Sequence of chain 1.A:
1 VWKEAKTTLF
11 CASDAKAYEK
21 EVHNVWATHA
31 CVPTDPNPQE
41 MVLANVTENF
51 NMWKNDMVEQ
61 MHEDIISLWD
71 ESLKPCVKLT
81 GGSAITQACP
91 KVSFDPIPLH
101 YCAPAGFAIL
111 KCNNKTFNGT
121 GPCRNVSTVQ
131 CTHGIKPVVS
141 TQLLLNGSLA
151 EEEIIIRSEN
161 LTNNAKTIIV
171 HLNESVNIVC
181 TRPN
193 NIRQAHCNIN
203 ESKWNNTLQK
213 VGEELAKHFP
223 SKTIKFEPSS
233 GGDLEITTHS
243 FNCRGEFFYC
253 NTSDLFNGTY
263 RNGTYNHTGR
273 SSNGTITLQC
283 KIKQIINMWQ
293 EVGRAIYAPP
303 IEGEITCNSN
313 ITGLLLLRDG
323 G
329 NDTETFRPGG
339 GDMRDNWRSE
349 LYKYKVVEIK

The protein below binds the small molecule below.
Small molecule (SMILES): CC(=O)N[C@@H]1[C@@H](O)[C@H](O)[C@@H](CO)O[C@H]1O

Binding-site contacts:
Ligand atom C6 contacts residue ASN118 of chain 1.A at 4.5 Å.
Ligand atom C2 contacts residue ASN118 of chain 1.A at 2.3 Å.
Ligand atom O7 contacts residue ILE156 of chain 1.A at 3.6 Å (h-bond).
Ligand atom C4 contacts residue ASN118 of chain 1.A at 3.9 Å.
Ligand atom C1 contacts residue ASN118 of chain 1.A at 1.1 Å.
Ligand atom N2 contacts residue ASN118 of chain 1.A at 2.8 Å (h-bond).
Ligand atom C2 contacts residue THR120 of chain 1.A at 4.4 Å.
Ligand atom C8 contacts residue SER158 of chain 1.A at 4.1 Å.
Ligand atom O5 contacts residue THR120 of chain 1.A at 3.7 Å.
Ligand atom C8 contacts residue ASN118 of chain 1.A at 4.5 Å.
Ligand atom N2 contacts residue THR120 of chain 1.A at 4.0 Å.
Ligand atom C3 contacts residue ASN118 of chain 1.A at 3.5 Å.
Ligand atom C8 contacts residue LEU161 of chain 1.A at 3.5 Å (hydrophobic).
Ligand atom C4 contacts residue THR120 of chain 1.A at 4.3 Å.
Ligand atom C6 contacts residue PRO122 of chain 1.A at 4.5 Å (hydrophobic).
Ligand atom O6 contacts residue PRO122 of chain 1.A at 3.1 Å.
Ligand atom C5 contacts residue ASN118 of chain 1.A at 3.3 Å.
Ligand atom O6 contacts residue THR120 of chain 1.A at 4.0 Å.
Ligand atom C6 contacts residue THR120 of chain 1.A at 4.4 Å.
Ligand atom C3 contacts residue THR120 of chain 1.A at 4.3 Å.
Ligand atom C1 contacts residue THR120 of chain 1.A at 3.5 Å.
Ligand atom C7 contacts residue ASN118 of chain 1.A at 3.0 Å.
Ligand atom O7 contacts residue ASN118 of chain 1.A at 2.5 Å (h-bond).
Ligand atom O5 contacts residue ASN118 of chain 1.A at 2.1 Å (h-bond).
Ligand atom O6 contacts residue GLY121 of chain 1.A at 3.9 Å.
Ligand atom C5 contacts residue THR120 of chain 1.A at 3.4 Å.
Ligand atom C7 contacts residue THR120 of chain 1.A at 4.5 Å.